Sequence of chain 1.A:
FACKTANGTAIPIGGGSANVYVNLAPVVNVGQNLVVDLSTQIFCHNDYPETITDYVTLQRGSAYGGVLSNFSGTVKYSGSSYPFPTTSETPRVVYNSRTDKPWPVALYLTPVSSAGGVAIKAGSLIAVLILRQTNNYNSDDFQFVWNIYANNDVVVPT

The protein below binds the small molecule below.
Small molecule (SMILES): CCCCCCCO[C@H]1O[C@H](CO)[C@@H](O)[C@H](O)[C@@H]1O

Binding-site contacts:
Ligand atom O4 contacts residue ASP54 of chain 1.A at 2.6 Å (salt-bridge).
Ligand atom C2 contacts residue ILE13 of chain 1.A at 3.9 Å (hydrophobic).
Ligand atom O3 contacts residue ASN135 of chain 1.A at 3.6 Å (h-bond).
Ligand atom C6 contacts residue PHE1 of chain 1.A at 3.7 Å (hydrophobic).
Ligand atom C11 contacts residue TYR48 of chain 1.A at 3.5 Å (hydrophobic).
Ligand atom O2 contacts residue PHE1 of chain 1.A at 2.9 Å (h-bond).
Ligand atom C9 contacts residue TYR48 of chain 1.A at 3.7 Å (hydrophobic).
Ligand atom C12 contacts residue TYR137 of chain 1.A at 3.4 Å (hydrophobic).
Ligand atom O3 contacts residue NA1 of chain 1.D at 3.9 Å.
Ligand atom C6 contacts residue ASN46 of chain 1.A at 3.2 Å.
Ligand atom C5 contacts residue PHE1 of chain 1.A at 3.7 Å (hydrophobic).
Ligand atom O6 contacts residue ASP47 of chain 1.A at 2.9 Å (salt-bridge).
Ligand atom C6 contacts residue ASP47 of chain 1.A at 3.6 Å.
Ligand atom C6 contacts residue TYR48 of chain 1.A at 3.7 Å (hydrophobic).
Ligand atom C1 contacts residue PHE1 of chain 1.A at 3.7 Å (hydrophobic).
Ligand atom O5 contacts residue ASP47 of chain 1.A at 3.8 Å.
Ligand atom O3 contacts residue GLN133 of chain 1.A at 3.1 Å (h-bond).
Ligand atom C3 contacts residue ASN135 of chain 1.A at 3.8 Å.
Ligand atom C4 contacts residue ASN135 of chain 1.A at 3.9 Å.
Ligand atom C6 contacts residue ASP54 of chain 1.A at 3.4 Å.
Ligand atom O3 contacts residue ASP140 of chain 1.A at 2.7 Å (salt-bridge).
Ligand atom C2 contacts residue ASP140 of chain 1.A at 3.8 Å.
Ligand atom C4 contacts residue ASP54 of chain 1.A at 3.3 Å.
Ligand atom O6 contacts residue ASP54 of chain 1.A at 2.6 Å (salt-bridge).
Ligand atom O4 contacts residue GLN133 of chain 1.A at 3.4 Å (h-bond).
Ligand atom C2 contacts residue NA1 of chain 1.D at 3.9 Å.
Ligand atom C3 contacts residue ASP140 of chain 1.A at 3.2 Å.
Ligand atom O5 contacts residue PHE1 of chain 1.A at 3.0 Å (h-bond).
Ligand atom C4 contacts residue GLN133 of chain 1.A at 3.6 Å.
Ligand atom O4 contacts residue ILE52 of chain 1.A at 3.5 Å.
Ligand atom O4 contacts residue ASN135 of chain 1.A at 2.9 Å (h-bond).
Ligand atom O3 contacts residue PHE142 of chain 1.A at 3.6 Å.
Ligand atom C10 contacts residue TYR48 of chain 1.A at 3.9 Å (hydrophobic).
Ligand atom O2 contacts residue ILE13 of chain 1.A at 3.5 Å.
Ligand atom O2 contacts residue NA1 of chain 1.D at 2.7 Å (h-bond).
Ligand atom C13 contacts residue TYR48 of chain 1.A at 3.8 Å (hydrophobic).
Ligand atom O6 contacts residue ASN46 of chain 1.A at 3.1 Å (h-bond).
Ligand atom O6 contacts residue PHE1 of chain 1.A at 2.7 Å (h-bond).
Ligand atom C4 contacts residue PHE1 of chain 1.A at 3.8 Å (hydrophobic).
Ligand atom C2 contacts residue PHE1 of chain 1.A at 3.8 Å (hydrophobic).